The protein below binds the small molecule below.
Small molecule (SMILES): Oc1ccc(Nc2nc(-c3ccc(Cl)cc3)cs2)cc1

Binding-site contacts:
Ligand atom S4 contacts residue LEU195 of chain 1.A at 4.4 Å.
Ligand atom N1 contacts residue ALA198 of chain 1.A at 4.1 Å.
Ligand atom C3 contacts residue ALA198 of chain 1.A at 3.8 Å (hydrophobic).
Ligand atom C9 contacts residue LEU197 of chain 1.A at 3.7 Å (hydrophobic).
Ligand atom C7 contacts residue ALA198 of chain 1.A at 4.3 Å (hydrophobic).
Ligand atom C5 contacts residue PHE194 of chain 1.A at 2.9 Å (hydrophobic).
Ligand atom S4 contacts residue PHE194 of chain 1.A at 3.5 Å.
Ligand atom N1 contacts residue PHE194 of chain 1.A at 4.1 Å.
Ligand atom C7 contacts residue PHE194 of chain 1.A at 3.9 Å (hydrophobic).
Ligand atom C3 contacts residue PHE194 of chain 1.A at 3.6 Å (hydrophobic).
Ligand atom C5 contacts residue ALA198 of chain 1.A at 3.6 Å (hydrophobic).
Ligand atom S4 contacts residue ALA198 of chain 1.A at 3.8 Å.
Ligand atom C14 contacts residue ARG293 of chain 1.A at 4.0 Å.
Ligand atom C9 contacts residue ALA198 of chain 1.A at 4.4 Å (hydrophobic).
Ligand atom C5 contacts residue LEU195 of chain 1.A at 4.2 Å (hydrophobic).
Ligand atom C2 contacts residue ALA198 of chain 1.A at 4.1 Å (hydrophobic).
Ligand atom C11 contacts residue ARG293 of chain 1.A at 3.9 Å.
Ligand atom CL contacts residue ALA294 of chain 1.A at 3.5 Å.
Ligand atom C13 contacts residue PHE194 of chain 1.A at 4.0 Å (hydrophobic).
Ligand atom C2 contacts residue PHE194 of chain 1.A at 4.2 Å (hydrophobic).
Ligand atom C13 contacts residue LEU197 of chain 1.A at 3.7 Å (hydrophobic).
Ligand atom C9 contacts residue PHE194 of chain 1.A at 3.3 Å (hydrophobic).
Ligand atom CL contacts residue ARG293 of chain 1.A at 3.3 Å.

Sequence of chain 1.A:
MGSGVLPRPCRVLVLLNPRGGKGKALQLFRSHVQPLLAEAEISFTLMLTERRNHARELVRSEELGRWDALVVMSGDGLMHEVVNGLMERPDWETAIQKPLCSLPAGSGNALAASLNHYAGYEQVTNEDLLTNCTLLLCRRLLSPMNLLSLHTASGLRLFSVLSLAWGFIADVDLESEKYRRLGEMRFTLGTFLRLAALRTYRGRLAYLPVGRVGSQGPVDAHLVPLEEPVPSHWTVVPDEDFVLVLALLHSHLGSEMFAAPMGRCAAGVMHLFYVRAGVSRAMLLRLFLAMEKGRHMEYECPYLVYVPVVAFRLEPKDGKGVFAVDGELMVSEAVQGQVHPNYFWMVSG